This small molecule binds to this protein.
Small molecule (SMILES): CC(=O)N[C@@H]1[C@@H](O)[C@H](O)[C@@H](CO)O[C@H]1O

Binding-site contacts:
Ligand atom O7 contacts residue SER60 of chain 1.A at 3.6 Å.
Ligand atom C4 contacts residue ASN59 of chain 1.A at 4.2 Å.
Ligand atom C1 contacts residue TYR57 of chain 1.A at 4.2 Å (hydrophobic).
Ligand atom O7 contacts residue VAL52 of chain 1.A at 4.1 Å.
Ligand atom C7 contacts residue ASN59 of chain 1.A at 3.4 Å.
Ligand atom C2 contacts residue ASN59 of chain 1.A at 2.3 Å.
Ligand atom C7 contacts residue VAL52 of chain 1.A at 4.0 Å (hydrophobic).
Ligand atom N2 contacts residue ASN54 of chain 1.A at 3.8 Å.
Ligand atom C8 contacts residue SER61 of chain 1.A at 4.0 Å.
Ligand atom O7 contacts residue ASN59 of chain 1.A at 3.3 Å (h-bond).
Ligand atom O5 contacts residue ASN59 of chain 1.A at 2.4 Å (h-bond).
Ligand atom C3 contacts residue ASN59 of chain 1.A at 3.7 Å.
Ligand atom C8 contacts residue VAL52 of chain 1.A at 3.4 Å (hydrophobic).
Ligand atom O7 contacts residue SER61 of chain 1.A at 3.1 Å (h-bond).
Ligand atom C1 contacts residue ASN59 of chain 1.A at 1.4 Å.
Ligand atom N2 contacts residue ASN59 of chain 1.A at 2.8 Å (h-bond).
Ligand atom C7 contacts residue SER61 of chain 1.A at 3.8 Å.
Ligand atom C5 contacts residue ASN59 of chain 1.A at 3.7 Å.
Ligand atom C8 contacts residue ASN54 of chain 1.A at 4.4 Å.

Sequence of chain 1.A:
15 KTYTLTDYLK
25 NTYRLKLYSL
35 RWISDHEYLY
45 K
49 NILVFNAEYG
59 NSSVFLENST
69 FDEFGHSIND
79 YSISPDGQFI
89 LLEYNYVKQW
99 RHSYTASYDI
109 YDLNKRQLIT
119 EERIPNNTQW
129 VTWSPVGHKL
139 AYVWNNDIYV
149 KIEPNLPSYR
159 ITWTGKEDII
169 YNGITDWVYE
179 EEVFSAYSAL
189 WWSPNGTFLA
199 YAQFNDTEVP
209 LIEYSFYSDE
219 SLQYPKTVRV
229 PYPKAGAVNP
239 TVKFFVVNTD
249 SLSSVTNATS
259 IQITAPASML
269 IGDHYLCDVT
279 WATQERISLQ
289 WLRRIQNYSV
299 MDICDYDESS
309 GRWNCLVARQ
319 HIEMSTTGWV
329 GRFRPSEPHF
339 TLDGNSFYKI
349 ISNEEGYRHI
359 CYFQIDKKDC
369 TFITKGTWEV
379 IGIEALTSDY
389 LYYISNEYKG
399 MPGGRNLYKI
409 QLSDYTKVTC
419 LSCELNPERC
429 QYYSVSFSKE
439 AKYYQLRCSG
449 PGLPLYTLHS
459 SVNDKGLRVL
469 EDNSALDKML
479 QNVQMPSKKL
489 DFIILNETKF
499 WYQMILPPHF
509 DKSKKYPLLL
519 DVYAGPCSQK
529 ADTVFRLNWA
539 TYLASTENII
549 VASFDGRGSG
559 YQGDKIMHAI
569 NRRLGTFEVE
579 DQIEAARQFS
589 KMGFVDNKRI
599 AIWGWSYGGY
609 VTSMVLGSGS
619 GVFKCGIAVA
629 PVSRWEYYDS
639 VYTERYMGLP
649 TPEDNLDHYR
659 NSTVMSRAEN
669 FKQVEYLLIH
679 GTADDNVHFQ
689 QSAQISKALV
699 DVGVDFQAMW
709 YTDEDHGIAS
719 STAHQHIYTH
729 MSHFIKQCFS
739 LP